Sequence of chain 2.A:
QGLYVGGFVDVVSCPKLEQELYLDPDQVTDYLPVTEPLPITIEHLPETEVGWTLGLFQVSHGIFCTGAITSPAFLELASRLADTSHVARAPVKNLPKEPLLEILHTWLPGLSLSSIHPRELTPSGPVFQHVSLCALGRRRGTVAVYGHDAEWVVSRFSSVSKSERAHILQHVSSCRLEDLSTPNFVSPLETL

This protein binds this small molecule.
Small molecule (SMILES): CS(=O)(=O)NC(=O)c1ccc(NC(=O)c2cccc(CC3CCCCC3)n2)c(Cc2ccccc2)c1

Binding-site contacts:
Ligand atom C09 contacts residue LEU108 of chain 2.A at 3.9 Å (hydrophobic).
Ligand atom C12 contacts residue 24Q1 of chain 2.F at 3.9 Å.
Ligand atom O34 contacts residue 24Q1 of chain 2.F at 3.7 Å.
Ligand atom C12 contacts residue LEU191 of chain 2.B at 3.8 Å (hydrophobic).
Ligand atom C06 contacts residue ILE103 of chain 2.A at 3.5 Å (hydrophobic).
Ligand atom C29 contacts residue PHE74 of chain 2.A at 3.6 Å (hydrophobic).
Ligand atom C36 contacts residue LEU191 of chain 2.A at 3.5 Å (hydrophobic).
Ligand atom C19 contacts residue 24Q1 of chain 2.F at 3.9 Å.
Ligand atom C20 contacts residue 24Q1 of chain 2.F at 3.6 Å.
Ligand atom S33 contacts residue LEU194 of chain 2.A at 3.8 Å.
Ligand atom C27 contacts residue LEU81 of chain 2.A at 3.9 Å (hydrophobic).
Ligand atom O35 contacts residue LEU194 of chain 2.A at 3.2 Å (h-bond).
Ligand atom C14 contacts residue 24Q1 of chain 2.F at 3.7 Å.
Ligand atom C36 contacts residue PRO190 of chain 2.A at 3.5 Å (hydrophobic).
Ligand atom C28 contacts residue LEU77 of chain 2.A at 3.8 Å (hydrophobic).
Ligand atom S33 contacts residue PRO190 of chain 2.A at 3.9 Å.
Ligand atom C19 contacts residue PRO190 of chain 2.B at 3.7 Å (hydrophobic).
Ligand atom C01 contacts residue 24Q1 of chain 2.F at 3.5 Å.
Ligand atom O15 contacts residue 24Q1 of chain 2.E at 3.7 Å.
Ligand atom C27 contacts residue LEU77 of chain 2.A at 3.8 Å (hydrophobic).
Ligand atom C02 contacts residue 24Q1 of chain 2.F at 3.5 Å.
Ligand atom C20 contacts residue PRO190 of chain 2.B at 3.4 Å (hydrophobic).
Ligand atom N32 contacts residue PRO190 of chain 2.A at 3.7 Å.
Ligand atom C21 contacts residue 24Q1 of chain 2.F at 3.3 Å.
Ligand atom C18 contacts residue 24Q1 of chain 2.F at 3.7 Å.
Ligand atom C36 contacts residue LEU194 of chain 2.A at 3.4 Å (hydrophobic).
Ligand atom C30 contacts residue 24Q1 of chain 2.F at 3.7 Å.
Ligand atom N32 contacts residue 24Q1 of chain 2.F at 3.6 Å.
Ligand atom O35 contacts residue PRO190 of chain 2.A at 3.5 Å.
Ligand atom O31 contacts residue THR193 of chain 2.B at 3.5 Å (h-bond).
Ligand atom C28 contacts residue PHE74 of chain 2.A at 3.7 Å (hydrophobic).
Ligand atom O31 contacts residue LEU45 of chain 2.B at 3.8 Å.
Ligand atom C22 contacts residue 24Q1 of chain 2.F at 3.3 Å.
Ligand atom C07 contacts residue LEU108 of chain 2.A at 3.6 Å (hydrophobic).
Ligand atom O15 contacts residue 24Q1 of chain 2.F at 3.3 Å.
Ligand atom C29 contacts residue PHE187 of chain 2.A at 3.7 Å (hydrophobic).
Ligand atom C14 contacts residue LEU191 of chain 2.B at 3.6 Å (hydrophobic).
Ligand atom O34 contacts residue LEU45 of chain 2.B at 3.8 Å.
Ligand atom C10 contacts residue 24Q1 of chain 2.E at 3.5 Å.
Ligand atom N16 contacts residue LEU191 of chain 2.B at 3.7 Å.

Sequence of chain 2.B:
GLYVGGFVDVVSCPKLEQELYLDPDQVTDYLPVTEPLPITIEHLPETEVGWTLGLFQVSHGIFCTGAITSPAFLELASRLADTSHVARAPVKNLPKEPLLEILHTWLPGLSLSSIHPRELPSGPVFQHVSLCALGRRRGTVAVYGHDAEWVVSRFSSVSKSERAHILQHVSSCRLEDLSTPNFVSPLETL